A small-molecule ligand and the protein it binds are described below.
Small molecule (SMILES): C[C@@H](c1cc(OCC(F)F)ccn1)n1cnc2c(N)nc(Cl)nc21

Sequence of chain 1.A:
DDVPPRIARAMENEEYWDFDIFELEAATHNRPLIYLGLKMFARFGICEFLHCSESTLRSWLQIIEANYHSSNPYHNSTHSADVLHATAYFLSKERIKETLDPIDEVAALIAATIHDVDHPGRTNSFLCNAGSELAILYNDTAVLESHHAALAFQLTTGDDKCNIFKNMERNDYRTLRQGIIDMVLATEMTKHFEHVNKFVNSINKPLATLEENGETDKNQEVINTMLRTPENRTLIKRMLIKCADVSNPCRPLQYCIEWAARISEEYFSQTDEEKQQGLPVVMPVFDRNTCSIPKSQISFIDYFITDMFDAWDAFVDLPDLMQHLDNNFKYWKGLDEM

Binding-site contacts:
Ligand atom C4 contacts residue PHE300 of chain 1.A at 3.6 Å (hydrophobic).
Ligand atom N14 contacts residue TYR267 of chain 1.A at 2.7 Å (h-bond).
Ligand atom N10 contacts residue PHE300 of chain 1.A at 3.4 Å.
Ligand atom F23 contacts residue VAL246 of chain 1.A at 3.7 Å.
Ligand atom C6 contacts residue PHE300 of chain 1.A at 3.4 Å (hydrophobic).
Ligand atom C6 contacts residue ILE263 of chain 1.A at 3.8 Å (hydrophobic).
Ligand atom C18 contacts residue VAL246 of chain 1.A at 3.8 Å (hydrophobic).
Ligand atom C13 contacts residue TYR267 of chain 1.A at 3.6 Å (hydrophobic).
Ligand atom N3 contacts residue TYR267 of chain 1.A at 3.8 Å.
Ligand atom O19 contacts residue PHE300 of chain 1.A at 3.9 Å.
Ligand atom C15 contacts residue MET189 of chain 1.A at 3.9 Å (hydrophobic).
Ligand atom N3 contacts residue ILE263 of chain 1.A at 3.8 Å.
Ligand atom C8 contacts residue TYR74 of chain 1.A at 3.3 Å (hydrophobic).
Ligand atom C8 contacts residue VAL246 of chain 1.A at 3.8 Å (hydrophobic).
Ligand atom N10 contacts residue ASN248 of chain 1.A at 2.9 Å (h-bond).
Ligand atom F23 contacts residue MET308 of chain 1.A at 3.2 Å.
Ligand atom CL1 contacts residue PHE300 of chain 1.A at 3.6 Å.
Ligand atom C12 contacts residue TYR267 of chain 1.A at 3.5 Å (hydrophobic).
Ligand atom C15 contacts residue TYR267 of chain 1.A at 3.5 Å (hydrophobic).
Ligand atom C2 contacts residue PHE300 of chain 1.A at 3.4 Å (hydrophobic).
Ligand atom F23 contacts residue HIS192 of chain 1.A at 3.9 Å.
Ligand atom N1 contacts residue GLN297 of chain 1.A at 3.5 Å (h-bond).
Ligand atom C16 contacts residue MET189 of chain 1.A at 3.9 Å (hydrophobic).
Ligand atom C5 contacts residue PHE300 of chain 1.A at 3.4 Å (hydrophobic).
Ligand atom C20 contacts residue PHE304 of chain 1.A at 3.5 Å (hydrophobic).
Ligand atom N3 contacts residue PHE300 of chain 1.A at 3.4 Å.
Ligand atom N1 contacts residue PHE300 of chain 1.A at 3.6 Å.
Ligand atom F22 contacts residue LYS242 of chain 1.A at 3.9 Å.
Ligand atom N7 contacts residue ILE263 of chain 1.A at 3.9 Å.
Ligand atom N1 contacts residue ILE263 of chain 1.A at 3.8 Å.
Ligand atom N9 contacts residue ASN248 of chain 1.A at 3.5 Å (h-bond).
Ligand atom F23 contacts residue PHE304 of chain 1.A at 3.8 Å.
Ligand atom C18 contacts residue PHE300 of chain 1.A at 3.8 Å (hydrophobic).
Ligand atom C21 contacts residue HIS192 of chain 1.A at 3.6 Å.
Ligand atom C17 contacts residue PHE300 of chain 1.A at 3.9 Å (hydrophobic).
Ligand atom C6 contacts residue ASN248 of chain 1.A at 3.9 Å.
Ligand atom N10 contacts residue GLN297 of chain 1.A at 3.5 Å (h-bond).
Ligand atom C4 contacts residue ILE263 of chain 1.A at 3.7 Å (hydrophobic).
Ligand atom CL1 contacts residue PHE286 of chain 1.A at 3.6 Å.
Ligand atom N9 contacts residue TYR74 of chain 1.A at 3.4 Å (h-bond).